Binding-site contacts:
Ligand atom C8 contacts residue GLU185 of chain 1.C at 3.6 Å.
Ligand atom C8 contacts residue TYR92 of chain 1.C at 4.1 Å (hydrophobic).
Ligand atom O9 contacts residue HIS178 of chain 1.C at 3.8 Å.
Ligand atom C10 contacts residue TRP146 of chain 1.C at 4.1 Å (hydrophobic).
Ligand atom O10 contacts residue ALA129 of chain 1.C at 3.1 Å (h-bond).
Ligand atom O5 contacts residue GLU185 of chain 1.C at 4.2 Å.
Ligand atom O10 contacts residue LEU148 of chain 1.C at 3.9 Å.
Ligand atom C1 contacts residue GLU185 of chain 1.C at 3.9 Å.
Ligand atom O9 contacts residue SER180 of chain 1.C at 3.7 Å.
Ligand atom C4 contacts residue THR130 of chain 1.C at 4.1 Å.
Ligand atom O1 contacts residue GLU185 of chain 1.C at 2.6 Å (salt-bridge).
Ligand atom O10 contacts residue GLY128 of chain 1.C at 4.3 Å.
Ligand atom O9 contacts residue GLU185 of chain 1.C at 2.7 Å (salt-bridge).
Ligand atom C9 contacts residue TYR92 of chain 1.C at 3.8 Å (hydrophobic).
Ligand atom C8 contacts residue ARG215 of chain 1.C at 3.8 Å.
Ligand atom N5 contacts residue THR130 of chain 1.C at 4.2 Å.
Ligand atom C6 contacts residue THR130 of chain 1.C at 4.2 Å.
Ligand atom O7 contacts residue GLU185 of chain 1.C at 4.2 Å.
Ligand atom C9 contacts residue HIS178 of chain 1.C at 3.6 Å.
Ligand atom C9 contacts residue TRP146 of chain 1.C at 4.2 Å (hydrophobic).
Ligand atom O9 contacts residue GLU181 of chain 1.C at 3.4 Å (salt-bridge).
Ligand atom C4 contacts residue ALA129 of chain 1.C at 4.3 Å (hydrophobic).
Ligand atom C10 contacts residue ALA129 of chain 1.C at 3.5 Å (hydrophobic).
Ligand atom O7 contacts residue LEU189 of chain 1.C at 3.9 Å.
Ligand atom O1B contacts residue THR130 of chain 1.C at 3.5 Å (h-bond).
Ligand atom O10 contacts residue TRP146 of chain 1.C at 3.6 Å.
Ligand atom O1B contacts residue SER131 of chain 1.C at 3.2 Å (h-bond).
Ligand atom O4 contacts residue ALA129 of chain 1.C at 3.9 Å.
Ligand atom O9 contacts residue TYR92 of chain 1.C at 4.0 Å.
Ligand atom C7 contacts residue TRP146 of chain 1.C at 4.1 Å (hydrophobic).
Ligand atom C9 contacts residue GLU185 of chain 1.C at 3.4 Å.
Ligand atom O8 contacts residue ARG215 of chain 1.C at 3.0 Å (salt-bridge).
Ligand atom O9 contacts residue ARG215 of chain 1.C at 3.7 Å.
Ligand atom C2 contacts residue ARG215 of chain 1.C at 4.0 Å.
Ligand atom C1 contacts residue SER131 of chain 1.C at 4.2 Å.
Ligand atom N5 contacts residue ALA129 of chain 1.C at 3.3 Å (h-bond).
Ligand atom C11 contacts residue LEU189 of chain 1.C at 3.9 Å (hydrophobic).
Ligand atom O8 contacts residue TYR92 of chain 1.C at 3.1 Å (h-bond).
Ligand atom C9 contacts residue ARG215 of chain 1.C at 4.2 Å.
Ligand atom N5 contacts residue TRP146 of chain 1.C at 4.0 Å.

A protein and the small-molecule ligand that binds it are described below.
Small molecule (SMILES): CC(=O)N[C@H]1[C@H]([C@H](O)[C@H](O)CO)O[C@@](OC[C@H]2O[C@@H](O)[C@H](O)[C@@H](O)[C@H]2O)(C(=O)O)C[C@@H]1O

Sequence of chain 1.C:
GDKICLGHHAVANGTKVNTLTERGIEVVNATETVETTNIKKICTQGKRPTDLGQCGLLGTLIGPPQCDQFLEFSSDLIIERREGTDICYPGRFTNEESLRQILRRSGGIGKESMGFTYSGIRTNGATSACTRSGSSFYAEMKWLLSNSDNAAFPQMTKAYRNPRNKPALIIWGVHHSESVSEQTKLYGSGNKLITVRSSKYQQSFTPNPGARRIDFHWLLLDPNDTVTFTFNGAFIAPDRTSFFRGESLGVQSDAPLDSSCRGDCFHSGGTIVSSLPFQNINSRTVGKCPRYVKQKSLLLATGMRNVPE